Sequence of chain 2.A:
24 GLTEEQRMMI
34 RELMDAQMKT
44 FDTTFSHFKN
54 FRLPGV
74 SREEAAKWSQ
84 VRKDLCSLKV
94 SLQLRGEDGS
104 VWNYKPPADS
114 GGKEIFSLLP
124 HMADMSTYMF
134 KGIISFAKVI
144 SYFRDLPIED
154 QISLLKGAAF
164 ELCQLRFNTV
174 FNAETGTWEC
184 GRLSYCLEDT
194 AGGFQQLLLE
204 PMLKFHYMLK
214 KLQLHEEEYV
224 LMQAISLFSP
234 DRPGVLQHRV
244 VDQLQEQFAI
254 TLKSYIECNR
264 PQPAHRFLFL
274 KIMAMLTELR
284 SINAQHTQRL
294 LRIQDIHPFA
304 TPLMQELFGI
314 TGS

This protein binds this small molecule.
Small molecule (SMILES): ClC1=C(Cl)[C@]2(Cl)[C@H]3[C@H]([C@H](Cl)C(Cl)[C@@H]3Cl)[C@@]1(Cl)C2(Cl)Cl

Binding-site contacts:
Ligand atom C10 contacts residue 3WF1 of chain 2.B at 4.2 Å.
Ligand atom C17 contacts residue 3WF1 of chain 2.B at 4.5 Å.
Ligand atom CL5 contacts residue PHE163 of chain 2.A at 3.6 Å.
Ligand atom CL8 contacts residue GLN167 of chain 2.A at 3.1 Å.
Ligand atom CL5 contacts residue HIS289 of chain 2.A at 3.5 Å.
Ligand atom CL2 contacts residue TYR188 of chain 2.A at 3.6 Å.
Ligand atom CL2 contacts residue MET125 of chain 2.A at 4.1 Å.
Ligand atom CL8 contacts residue TRP181 of chain 2.A at 4.1 Å.
Ligand atom CL5 contacts residue MET205 of chain 2.A at 3.7 Å.
Ligand atom CL5 contacts residue GLN167 of chain 2.A at 4.0 Å.
Ligand atom C11 contacts residue MET125 of chain 2.A at 4.3 Å (hydrophobic).
Ligand atom CL7 contacts residue PHE163 of chain 2.A at 4.4 Å.
Ligand atom CL7 contacts residue PHE170 of chain 2.A at 3.8 Å.
Ligand atom C16 contacts residue PHE170 of chain 2.A at 4.0 Å (hydrophobic).
Ligand atom CL4 contacts residue TRP181 of chain 2.A at 3.2 Å.
Ligand atom CL6 contacts residue MET128 of chain 2.A at 3.9 Å.
Ligand atom C15 contacts residue GLN167 of chain 2.A at 3.9 Å.
Ligand atom CL6 contacts residue SER129 of chain 2.A at 3.9 Å.
Ligand atom CL1 contacts residue MET205 of chain 2.A at 3.6 Å.
Ligand atom CL9 contacts residue TRP181 of chain 2.A at 4.3 Å.
Ligand atom CL1 contacts residue 3WF1 of chain 2.B at 4.5 Å.
Ligand atom C17 contacts residue GLN167 of chain 2.A at 4.4 Å.
Ligand atom CL8 contacts residue HIS209 of chain 2.A at 3.8 Å.
Ligand atom C19 contacts residue PHE170 of chain 2.A at 4.3 Å (hydrophobic).
Ligand atom CL6 contacts residue MET125 of chain 2.A at 3.3 Å.
Ligand atom CL5 contacts residue 3WF1 of chain 2.B at 3.7 Å.
Ligand atom CL9 contacts residue PHE170 of chain 2.A at 3.4 Å.
Ligand atom CL3 contacts residue MET125 of chain 2.A at 3.5 Å.
Ligand atom CL4 contacts residue VAL93 of chain 2.A at 4.0 Å.
Ligand atom C18 contacts residue GLN167 of chain 2.A at 4.4 Å.
Ligand atom CL3 contacts residue LEU91 of chain 2.A at 4.5 Å.
Ligand atom CL8 contacts residue PHE170 of chain 2.A at 4.0 Å.
Ligand atom CL7 contacts residue GLN167 of chain 2.A at 3.6 Å.
Ligand atom CL3 contacts residue VAL93 of chain 2.A at 4.3 Å.
Ligand atom CL7 contacts residue SER129 of chain 2.A at 3.8 Å.